The protein below binds the small molecule below.
Small molecule (SMILES): O=C(CCCC(F)(F)F)N1CCC(c2nc(-c3nccs3)no2)CC1

Binding-site contacts:
Ligand atom C9 contacts residue ILE127 of chain 1.A at 3.7 Å (hydrophobic).
Ligand atom C8 contacts residue GLY126 of chain 1.A at 3.7 Å.
Ligand atom C13 contacts residue LEU110 of chain 1.A at 3.8 Å (hydrophobic).
Ligand atom C1 contacts residue PHE130 of chain 1.A at 3.6 Å (hydrophobic).
Ligand atom O contacts residue PHE130 of chain 1.A at 3.5 Å.
Ligand atom N3 contacts residue LEU110 of chain 1.A at 3.8 Å.
Ligand atom F2 contacts residue ASN199 of chain 1.A at 3.4 Å.
Ligand atom C3 contacts residue ASN196 of chain 1.A at 3.2 Å.
Ligand atom F contacts residue LEU203 of chain 1.A at 3.7 Å.
Ligand atom C9 contacts residue TRP227 of chain 1.A at 3.3 Å (hydrophobic).
Ligand atom F1 contacts residue TRP158 of chain 1.A at 3.0 Å.
Ligand atom C4 contacts residue ASN199 of chain 1.A at 3.8 Å.
Ligand atom C14 contacts residue MET122 of chain 1.A at 3.6 Å (hydrophobic).
Ligand atom O1 contacts residue THR169 of chain 1.A at 3.6 Å.
Ligand atom C5 contacts residue THR169 of chain 1.A at 3.8 Å.
Ligand atom F2 contacts residue GLU200 of chain 1.A at 3.1 Å.
Ligand atom N contacts residue ASN196 of chain 1.A at 3.6 Å (h-bond).
Ligand atom C5 contacts residue ASN196 of chain 1.A at 3.3 Å.
Ligand atom C5 contacts residue PHE130 of chain 1.A at 3.7 Å (hydrophobic).
Ligand atom N2 contacts residue GLY126 of chain 1.A at 3.6 Å.
Ligand atom C8 contacts residue ILE127 of chain 1.A at 3.8 Å (hydrophobic).
Ligand atom N contacts residue PHE130 of chain 1.A at 3.7 Å.
Ligand atom C1 contacts residue TRP165 of chain 1.A at 3.7 Å (hydrophobic).
Ligand atom C4 contacts residue PHE130 of chain 1.A at 3.4 Å (hydrophobic).
Ligand atom F1 contacts residue PHE204 of chain 1.A at 3.6 Å.
Ligand atom C4 contacts residue ASN196 of chain 1.A at 3.6 Å.
Ligand atom C6 contacts residue THR169 of chain 1.A at 3.2 Å.
Ligand atom N1 contacts residue TYR168 of chain 1.A at 3.4 Å.
Ligand atom C13 contacts residue MET122 of chain 1.A at 3.3 Å (hydrophobic).
Ligand atom C3 contacts residue PHE130 of chain 1.A at 3.7 Å (hydrophobic).
Ligand atom C7 contacts residue THR169 of chain 1.A at 3.3 Å.
Ligand atom C10 contacts residue TRP123 of chain 1.A at 3.8 Å (hydrophobic).
Ligand atom C2 contacts residue PHE130 of chain 1.A at 3.7 Å (hydrophobic).
Ligand atom C7 contacts residue TRP227 of chain 1.A at 3.8 Å (hydrophobic).
Ligand atom N3 contacts residue MET122 of chain 1.A at 3.3 Å (h-bond).
Ligand atom O contacts residue ASN199 of chain 1.A at 2.9 Å (h-bond).
Ligand atom F contacts residue PHE130 of chain 1.A at 3.5 Å.
Ligand atom C9 contacts residue ASN199 of chain 1.A at 3.8 Å.
Ligand atom N3 contacts residue GLY126 of chain 1.A at 3.5 Å.
Ligand atom F contacts residue PHE134 of chain 1.A at 3.3 Å.

Sequence of chain 1.A:
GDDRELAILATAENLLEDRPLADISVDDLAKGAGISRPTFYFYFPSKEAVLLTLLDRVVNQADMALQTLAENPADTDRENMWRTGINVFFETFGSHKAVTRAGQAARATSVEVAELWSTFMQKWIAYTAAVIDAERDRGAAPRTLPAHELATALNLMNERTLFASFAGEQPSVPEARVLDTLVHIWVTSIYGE